Sequence of chain 1.C:
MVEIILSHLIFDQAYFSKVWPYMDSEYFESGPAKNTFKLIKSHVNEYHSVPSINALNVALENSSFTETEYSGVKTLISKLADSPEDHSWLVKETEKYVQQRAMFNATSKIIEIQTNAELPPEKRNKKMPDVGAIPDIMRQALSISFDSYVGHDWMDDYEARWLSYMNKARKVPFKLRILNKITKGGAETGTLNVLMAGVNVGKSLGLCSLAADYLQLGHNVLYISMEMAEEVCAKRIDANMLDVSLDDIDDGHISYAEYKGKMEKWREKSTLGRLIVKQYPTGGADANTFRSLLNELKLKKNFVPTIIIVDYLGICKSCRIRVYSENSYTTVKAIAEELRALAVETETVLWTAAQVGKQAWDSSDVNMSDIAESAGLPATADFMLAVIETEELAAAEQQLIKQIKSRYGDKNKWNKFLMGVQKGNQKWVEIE

Binding-site contacts:
Ligand atom O3A contacts residue MG1 of chain 1.I at 2.5 Å.
Ligand atom S1G contacts residue VAL199 of chain 1.C at 3.6 Å.
Ligand atom O2B contacts residue MG1 of chain 1.I at 3.6 Å.
Ligand atom O2G contacts residue LYS203 of chain 1.C at 3.2 Å (salt-bridge).
Ligand atom PB contacts residue MG1 of chain 1.I at 2.7 Å.
Ligand atom O4' contacts residue GLN426 of chain 1.C at 3.6 Å (h-bond).
Ligand atom O3B contacts residue MG1 of chain 1.I at 2.0 Å.
Ligand atom N1 contacts residue ASP247 of chain 1.C at 3.4 Å (salt-bridge).
Ligand atom PB contacts residue GLY202 of chain 1.C at 3.2 Å.
Ligand atom O2G contacts residue GLU227 of chain 1.C at 3.2 Å (salt-bridge).
Ligand atom O3A contacts residue SER204 of chain 1.C at 3.4 Å.
Ligand atom O3' contacts residue LYS423 of chain 1.C at 3.2 Å.
Ligand atom O2' contacts residue ASP410 of chain 1.A at 3.4 Å (salt-bridge).
Ligand atom O3G contacts residue MG1 of chain 1.I at 3.4 Å.
Ligand atom PG contacts residue LYS405 of chain 1.A at 3.5 Å.
Ligand atom O3A contacts residue GLY202 of chain 1.C at 2.8 Å (h-bond).
Ligand atom S1G contacts residue LYS405 of chain 1.A at 2.7 Å (salt-bridge).
Ligand atom O3G contacts residue LYS405 of chain 1.A at 3.0 Å (salt-bridge).
Ligand atom O5' contacts residue GLY202 of chain 1.C at 3.2 Å (h-bond).
Ligand atom PA contacts residue GLY202 of chain 1.C at 3.3 Å.
Ligand atom N9 contacts residue GLN426 of chain 1.C at 3.6 Å (h-bond).
Ligand atom N6 contacts residue LEU246 of chain 1.C at 3.4 Å.
Ligand atom S1G contacts residue ASN200 of chain 1.C at 2.9 Å (h-bond).
Ligand atom N7 contacts residue ARG407 of chain 1.A at 3.6 Å.
Ligand atom O1A contacts residue GLY202 of chain 1.C at 3.3 Å (h-bond).
Ligand atom O1B contacts residue VAL201 of chain 1.C at 3.6 Å (h-bond).
Ligand atom O1B contacts residue ASN200 of chain 1.C at 3.3 Å (h-bond).
Ligand atom C6 contacts residue LEU246 of chain 1.C at 3.5 Å (hydrophobic).
Ligand atom N6 contacts residue TYR408 of chain 1.A at 3.2 Å (h-bond).
Ligand atom PA contacts residue ARG236 of chain 1.C at 3.2 Å.
Ligand atom O1A contacts residue SER204 of chain 1.C at 3.2 Å.
Ligand atom O1B contacts residue GLY202 of chain 1.C at 2.7 Å (h-bond).
Ligand atom O2B contacts residue ASN200 of chain 1.C at 2.8 Å (h-bond).
Ligand atom PG contacts residue MG1 of chain 1.I at 3.1 Å.
Ligand atom O3B contacts residue GLU227 of chain 1.C at 3.6 Å.
Ligand atom O1A contacts residue LEU205 of chain 1.C at 2.9 Å (h-bond).
Ligand atom O3G contacts residue ARG407 of chain 1.A at 3.5 Å (salt-bridge).
Ligand atom O1A contacts residue ARG236 of chain 1.C at 2.6 Å (salt-bridge).
Ligand atom O3B contacts residue LYS203 of chain 1.C at 3.3 Å (salt-bridge).
Ligand atom O2A contacts residue ARG236 of chain 1.C at 2.9 Å (salt-bridge).

The protein below binds the small molecule below.
Small molecule (SMILES): Nc1ncnc2c1ncn2[C@@H]1O[C@H](COP(=O)(O)OP(=O)(O)OP(O)(O)=S)[C@@H](O)[C@H]1O

Sequence of chain 1.A:
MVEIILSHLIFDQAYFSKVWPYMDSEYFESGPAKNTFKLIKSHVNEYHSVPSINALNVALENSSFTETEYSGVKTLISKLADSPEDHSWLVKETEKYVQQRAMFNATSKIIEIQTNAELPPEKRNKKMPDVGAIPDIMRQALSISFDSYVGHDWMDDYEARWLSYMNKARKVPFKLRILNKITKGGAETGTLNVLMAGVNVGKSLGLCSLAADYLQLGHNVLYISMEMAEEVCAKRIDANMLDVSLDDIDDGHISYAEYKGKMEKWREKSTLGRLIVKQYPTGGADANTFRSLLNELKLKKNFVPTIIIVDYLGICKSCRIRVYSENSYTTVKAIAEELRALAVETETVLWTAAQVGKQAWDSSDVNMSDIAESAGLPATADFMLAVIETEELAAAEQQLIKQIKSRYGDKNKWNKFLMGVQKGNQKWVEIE